Binding-site contacts:
Ligand atom C7 contacts residue FEH1 of chain 1.H at 1.7 Å.
Ligand atom C1 contacts residue ASP105 of chain 1.B at 1.4 Å.
Ligand atom C4 contacts residue ASP105 of chain 1.B at 3.1 Å.
Ligand atom C8 contacts residue HIS153 of chain 1.B at 3.9 Å.
Ligand atom C8 contacts residue ASP105 of chain 1.B at 3.4 Å.
Ligand atom C6 contacts residue HIS183 of chain 1.B at 3.4 Å.
Ligand atom C7 contacts residue HIS273 of chain 1.B at 3.8 Å.
Ligand atom O1 contacts residue ILE106 of chain 1.B at 3.8 Å.
Ligand atom C8 contacts residue FEH1 of chain 1.H at 1.4 Å.
Ligand atom C1 contacts residue FEH1 of chain 1.H at 0.3 Å.
Ligand atom C1 contacts residue TYR215 of chain 1.B at 3.9 Å (hydrophobic).
Ligand atom C8 contacts residue PHE179 of chain 1.B at 3.8 Å (hydrophobic).
Ligand atom C3 contacts residue HIS153 of chain 1.B at 4.0 Å.
Ligand atom C4 contacts residue FEH1 of chain 1.H at 0.7 Å.
Ligand atom C2 contacts residue FEH1 of chain 1.H at 1.1 Å.
Ligand atom C3 contacts residue TYR215 of chain 1.B at 3.3 Å (hydrophobic).
Ligand atom C8 contacts residue HIS273 of chain 1.B at 3.2 Å.
Ligand atom C5 contacts residue FEH1 of chain 1.H at 0.8 Å.
Ligand atom C4 contacts residue HIS153 of chain 1.B at 4.1 Å.
Ligand atom C2 contacts residue ASP105 of chain 1.B at 2.4 Å.
Ligand atom O1 contacts residue HIS273 of chain 1.B at 3.1 Å.
Ligand atom C2 contacts residue HIS273 of chain 1.B at 3.3 Å.
Ligand atom C6 contacts residue HIS153 of chain 1.B at 3.8 Å.
Ligand atom C2 contacts residue HIS153 of chain 1.B at 3.9 Å.
Ligand atom C1 contacts residue HIS273 of chain 1.B at 3.7 Å.
Ligand atom O1 contacts residue GLN129 of chain 1.B at 3.8 Å.
Ligand atom O1 contacts residue ASP105 of chain 1.B at 0.0 Å (salt-bridge).
Ligand atom C3 contacts residue FEH1 of chain 1.H at 0.8 Å.
Ligand atom C5 contacts residue HIS153 of chain 1.B at 4.0 Å.
Ligand atom C7 contacts residue PHE179 of chain 1.B at 4.1 Å (hydrophobic).
Ligand atom C3 contacts residue ASP105 of chain 1.B at 2.4 Å.
Ligand atom C6 contacts residue FEH1 of chain 1.H at 0.6 Å.
Ligand atom O1 contacts residue FEH1 of chain 1.H at 1.5 Å.
Ligand atom C7 contacts residue HIS153 of chain 1.B at 3.8 Å.
Ligand atom C7 contacts residue HIS183 of chain 1.B at 3.3 Å.
Ligand atom C3 contacts residue ILE106 of chain 1.B at 3.9 Å (hydrophobic).
Ligand atom C5 contacts residue HIS273 of chain 1.B at 4.0 Å.
Ligand atom C6 contacts residue LEU150 of chain 1.B at 3.9 Å (hydrophobic).
Ligand atom C4 contacts residue HIS273 of chain 1.B at 3.6 Å.
Ligand atom C6 contacts residue HIS273 of chain 1.B at 3.9 Å.

Sequence of chain 1.B:
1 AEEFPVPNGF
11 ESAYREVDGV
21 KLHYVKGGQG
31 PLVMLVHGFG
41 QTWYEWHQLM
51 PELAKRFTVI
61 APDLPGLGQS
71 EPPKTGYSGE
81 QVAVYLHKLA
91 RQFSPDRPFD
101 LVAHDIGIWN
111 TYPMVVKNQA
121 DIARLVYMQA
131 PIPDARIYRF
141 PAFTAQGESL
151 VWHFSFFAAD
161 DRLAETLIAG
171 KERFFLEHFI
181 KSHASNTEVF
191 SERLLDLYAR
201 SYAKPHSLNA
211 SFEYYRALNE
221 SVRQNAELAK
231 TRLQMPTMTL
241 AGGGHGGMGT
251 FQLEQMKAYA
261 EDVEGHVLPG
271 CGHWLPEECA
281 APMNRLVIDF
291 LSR

This small molecule binds to this protein.
Small molecule (SMILES): OC[C@H](O)c1ccccc1